Sequence of chain 2.A:
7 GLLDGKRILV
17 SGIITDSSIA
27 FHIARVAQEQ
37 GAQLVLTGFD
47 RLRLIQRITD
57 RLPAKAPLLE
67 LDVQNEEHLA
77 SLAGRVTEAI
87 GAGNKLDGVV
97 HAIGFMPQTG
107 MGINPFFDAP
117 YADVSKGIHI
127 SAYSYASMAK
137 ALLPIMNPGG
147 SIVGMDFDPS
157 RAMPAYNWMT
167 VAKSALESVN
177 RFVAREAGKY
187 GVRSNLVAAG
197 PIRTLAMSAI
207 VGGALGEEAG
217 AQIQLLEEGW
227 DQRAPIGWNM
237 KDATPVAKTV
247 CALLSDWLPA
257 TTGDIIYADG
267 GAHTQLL

Binding-site contacts:
Ligand atom CAR contacts residue GLY196 of chain 2.A at 3.5 Å.
Ligand atom CAP contacts residue GLY100 of chain 2.A at 3.7 Å.
Ligand atom CAP contacts residue LYS169 of chain 2.A at 3.4 Å.
Ligand atom OAH contacts residue MET107 of chain 2.A at 4.0 Å.
Ligand atom CAB contacts residue MET107 of chain 2.A at 3.7 Å (hydrophobic).
Ligand atom C contacts residue TYR162 of chain 2.A at 3.8 Å (hydrophobic).
Ligand atom OAI contacts residue LYS169 of chain 2.A at 2.8 Å (salt-bridge).
Ligand atom CBI contacts residue PRO197 of chain 2.A at 3.8 Å (hydrophobic).
Ligand atom CAP contacts residue ILE99 of chain 2.A at 3.6 Å (hydrophobic).
Ligand atom CAO contacts residue ILE25 of chain 2.A at 3.7 Å (hydrophobic).
Ligand atom CBJ contacts residue PHE153 of chain 2.A at 3.6 Å (hydrophobic).
Ligand atom OAG contacts residue MET203 of chain 2.A at 3.4 Å.
Ligand atom CAL contacts residue GLY100 of chain 2.A at 3.9 Å.
Ligand atom CAD contacts residue LEU222 of chain 2.A at 3.8 Å (hydrophobic).
Ligand atom CG2 contacts residue MET107 of chain 2.A at 3.7 Å (hydrophobic).
Ligand atom NAS contacts residue ASP152 of chain 2.A at 3.5 Å (salt-bridge).
Ligand atom CBI contacts residue PHE153 of chain 2.A at 3.7 Å (hydrophobic).
Ligand atom CAP contacts residue MET151 of chain 2.A at 4.0 Å (hydrophobic).
Ligand atom OG1 contacts residue TYR162 of chain 2.A at 3.8 Å.
Ligand atom CAL contacts residue ILE99 of chain 2.A at 3.5 Å (hydrophobic).
Ligand atom O contacts residue TYR162 of chain 2.A at 2.6 Å (h-bond).
Ligand atom OAJ contacts residue PRO197 of chain 2.A at 3.2 Å.
Ligand atom OAI contacts residue MET165 of chain 2.A at 3.4 Å.
Ligand atom OAX contacts residue TYR162 of chain 2.A at 3.7 Å.
Ligand atom CAB contacts residue TYR162 of chain 2.A at 3.4 Å (hydrophobic).
Ligand atom OAJ contacts residue MET203 of chain 2.A at 3.4 Å.
Ligand atom CAL contacts residue ALA98 of chain 2.A at 3.4 Å (hydrophobic).
Ligand atom CBH contacts residue PHE153 of chain 2.A at 3.9 Å (hydrophobic).
Ligand atom CAR contacts residue PHE153 of chain 2.A at 3.7 Å (hydrophobic).
Ligand atom CAM contacts residue MET151 of chain 2.A at 3.9 Å (hydrophobic).
Ligand atom CAQ contacts residue PHE153 of chain 2.A at 3.9 Å (hydrophobic).
Ligand atom CAL contacts residue MET151 of chain 2.A at 3.7 Å (hydrophobic).
Ligand atom OAJ contacts residue ILE198 of chain 2.A at 3.2 Å (h-bond).
Ligand atom CBD contacts residue LYS169 of chain 2.A at 3.5 Å.
Ligand atom CAN contacts residue ALA98 of chain 2.A at 3.4 Å (hydrophobic).
Ligand atom CBD contacts residue GLY100 of chain 2.A at 3.8 Å.
Ligand atom CG2 contacts residue MET165 of chain 2.A at 3.6 Å (hydrophobic).
Ligand atom CAQ contacts residue ASP152 of chain 2.A at 3.5 Å.
Ligand atom CAD contacts residue PHE153 of chain 2.A at 3.8 Å (hydrophobic).
Ligand atom CAK contacts residue ILE25 of chain 2.A at 3.3 Å (hydrophobic).

This protein binds this small molecule.
Small molecule (SMILES): CC(C)[C@H]1OC(=O)[C@H](C)[C@H](O)[C@H](Cc2cccnc2)NC(=O)[C@@H](NC(=O)c2ncccc2O)[C@@H](C)OC1=O